Sequence of chain 1.A:
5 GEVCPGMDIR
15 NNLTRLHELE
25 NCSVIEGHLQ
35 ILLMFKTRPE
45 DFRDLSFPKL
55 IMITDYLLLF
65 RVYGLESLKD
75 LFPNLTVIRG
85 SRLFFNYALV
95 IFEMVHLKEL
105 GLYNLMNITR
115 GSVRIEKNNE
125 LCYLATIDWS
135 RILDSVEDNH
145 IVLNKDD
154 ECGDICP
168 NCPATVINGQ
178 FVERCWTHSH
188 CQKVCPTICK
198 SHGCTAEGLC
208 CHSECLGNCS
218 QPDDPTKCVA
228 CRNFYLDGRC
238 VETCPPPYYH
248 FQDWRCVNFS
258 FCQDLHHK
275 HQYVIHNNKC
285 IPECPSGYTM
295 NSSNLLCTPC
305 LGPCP

A small-molecule ligand and the protein it binds are described below.
Small molecule (SMILES): CC(=O)N[C@H]1CO[C@H](CO[C@@H]2O[C@@H](C)[C@@H](O)[C@@H](O)[C@@H]2O)[C@@H](O)[C@@H]1O

Binding-site contacts:
Ligand atom C5 contacts residue ASN255 of chain 1.A at 3.7 Å.
Ligand atom C5 contacts residue ASP234 of chain 1.A at 4.5 Å.
Ligand atom C7 contacts residue ASN255 of chain 1.A at 3.1 Å.
Ligand atom C2 contacts residue ASN255 of chain 1.A at 2.5 Å.
Ligand atom C4 contacts residue ASN255 of chain 1.A at 4.2 Å.
Ligand atom C1 contacts residue ASN255 of chain 1.A at 1.4 Å.
Ligand atom O4 contacts residue ASP234 of chain 1.A at 2.9 Å (salt-bridge).
Ligand atom C1 contacts residue SER257 of chain 1.A at 4.5 Å.
Ligand atom O2 contacts residue PHE258 of chain 1.A at 4.5 Å.
Ligand atom C4 contacts residue ASP234 of chain 1.A at 4.1 Å.
Ligand atom C6 contacts residue ASP234 of chain 1.A at 3.8 Å.
Ligand atom C8 contacts residue ASN255 of chain 1.A at 4.3 Å.
Ligand atom O7 contacts residue ASN255 of chain 1.A at 3.0 Å (h-bond).
Ligand atom O2 contacts residue ARG252 of chain 1.A at 4.3 Å.
Ligand atom C3 contacts residue ASN255 of chain 1.A at 3.7 Å.
Ligand atom O5 contacts residue ASN255 of chain 1.A at 2.3 Å (h-bond).
Ligand atom N2 contacts residue ASN255 of chain 1.A at 2.9 Å (h-bond).
Ligand atom O7 contacts residue TYR245 of chain 1.A at 4.1 Å.